A protein and the small-molecule ligand that binds it are described below.
Small molecule (SMILES): CCC(=O)N[C@@H](C)c1ccc(NC(=O)[C@H]2C[C@@H]2c2cccnc2)cc1

Sequence of chain 1.A:
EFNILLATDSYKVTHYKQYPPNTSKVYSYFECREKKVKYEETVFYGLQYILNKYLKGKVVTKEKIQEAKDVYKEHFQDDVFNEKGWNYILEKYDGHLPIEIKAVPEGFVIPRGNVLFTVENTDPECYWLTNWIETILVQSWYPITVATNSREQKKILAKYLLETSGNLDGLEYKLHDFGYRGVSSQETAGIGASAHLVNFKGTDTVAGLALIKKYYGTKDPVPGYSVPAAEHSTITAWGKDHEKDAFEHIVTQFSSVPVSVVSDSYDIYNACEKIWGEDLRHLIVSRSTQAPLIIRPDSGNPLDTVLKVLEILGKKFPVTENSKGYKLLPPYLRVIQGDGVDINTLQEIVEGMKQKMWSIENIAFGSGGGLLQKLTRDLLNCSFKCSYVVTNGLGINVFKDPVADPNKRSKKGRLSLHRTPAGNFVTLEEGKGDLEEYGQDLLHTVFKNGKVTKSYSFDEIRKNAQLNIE

Sequence of chain 1.B:
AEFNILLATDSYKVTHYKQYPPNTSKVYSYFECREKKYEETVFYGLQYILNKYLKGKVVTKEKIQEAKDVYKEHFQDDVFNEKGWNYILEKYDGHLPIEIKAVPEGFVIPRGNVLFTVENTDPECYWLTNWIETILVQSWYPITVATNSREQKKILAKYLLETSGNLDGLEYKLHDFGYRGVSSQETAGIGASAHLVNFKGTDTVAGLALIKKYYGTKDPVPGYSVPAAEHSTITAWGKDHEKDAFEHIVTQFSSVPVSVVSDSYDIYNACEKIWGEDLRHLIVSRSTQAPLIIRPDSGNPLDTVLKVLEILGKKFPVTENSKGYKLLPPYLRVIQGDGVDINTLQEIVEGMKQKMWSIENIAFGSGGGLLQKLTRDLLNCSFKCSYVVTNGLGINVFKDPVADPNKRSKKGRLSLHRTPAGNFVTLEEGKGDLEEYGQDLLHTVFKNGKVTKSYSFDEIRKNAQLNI

Binding-site contacts:
Ligand atom C6 contacts residue VAL242 of chain 1.A at 3.6 Å (hydrophobic).
Ligand atom C14 contacts residue TYR188 of chain 1.A at 3.7 Å (hydrophobic).
Ligand atom C15 contacts residue ALA244 of chain 1.A at 3.8 Å (hydrophobic).
Ligand atom C16 contacts residue ALA244 of chain 1.A at 3.6 Å (hydrophobic).
Ligand atom C3 contacts residue ILE351 of chain 1.A at 3.6 Å (hydrophobic).
Ligand atom C3 contacts residue SER275 of chain 1.A at 3.8 Å.
Ligand atom O17 contacts residue ARG311 of chain 1.A at 3.7 Å.
Ligand atom C10 contacts residue TYR188 of chain 1.A at 3.7 Å (hydrophobic).
Ligand atom C21 contacts residue ASP16 of chain 1.B at 3.6 Å.
Ligand atom C1 contacts residue VAL242 of chain 1.A at 3.6 Å (hydrophobic).
Ligand atom C25 contacts residue TYR18 of chain 1.B at 3.5 Å (hydrophobic).
Ligand atom C20 contacts residue PHE193 of chain 1.A at 3.8 Å (hydrophobic).
Ligand atom C18 contacts residue ARG311 of chain 1.A at 3.7 Å.
Ligand atom C11 contacts residue VAL242 of chain 1.A at 3.7 Å (hydrophobic).
Ligand atom C22 contacts residue ARG196 of chain 1.A at 3.4 Å.
Ligand atom C15 contacts residue PHE193 of chain 1.A at 3.6 Å (hydrophobic).
Ligand atom C4 contacts residue ILE351 of chain 1.A at 3.8 Å (hydrophobic).
Ligand atom O17 contacts residue ILE351 of chain 1.A at 3.8 Å.
Ligand atom C24 contacts residue PHE193 of chain 1.A at 3.6 Å (hydrophobic).
Ligand atom C6 contacts residue HIS191 of chain 1.A at 3.6 Å.
Ligand atom C1 contacts residue HIS191 of chain 1.A at 3.5 Å.
Ligand atom C25 contacts residue ARG311 of chain 1.A at 3.2 Å.
Ligand atom O17 contacts residue PHE193 of chain 1.A at 3.4 Å.
Ligand atom C18 contacts residue PHE193 of chain 1.A at 3.5 Å (hydrophobic).
Ligand atom C20 contacts residue ASP219 of chain 1.A at 3.3 Å.
Ligand atom C12 contacts residue TYR188 of chain 1.A at 3.6 Å (hydrophobic).
Ligand atom N23 contacts residue ARG196 of chain 1.A at 3.7 Å.
Ligand atom C25 contacts residue ALA245 of chain 1.A at 3.8 Å (hydrophobic).
Ligand atom C22 contacts residue PHE193 of chain 1.A at 3.7 Å (hydrophobic).
Ligand atom C24 contacts residue ARG311 of chain 1.A at 3.8 Å.
Ligand atom C21 contacts residue TYR18 of chain 1.B at 3.6 Å (hydrophobic).
Ligand atom O17 contacts residue SER275 of chain 1.A at 3.0 Å (h-bond).
Ligand atom C15 contacts residue SER275 of chain 1.A at 3.6 Å.
Ligand atom C2 contacts residue VAL242 of chain 1.A at 3.9 Å (hydrophobic).
Ligand atom C25 contacts residue ALA244 of chain 1.A at 3.5 Å (hydrophobic).
Ligand atom C10 contacts residue ALA379 of chain 1.A at 3.7 Å (hydrophobic).
Ligand atom O13 contacts residue VAL242 of chain 1.A at 3.4 Å.
Ligand atom C21 contacts residue ASP219 of chain 1.A at 3.4 Å.
Ligand atom C20 contacts residue TYR18 of chain 1.B at 3.7 Å (hydrophobic).
Ligand atom C22 contacts residue ASP16 of chain 1.B at 3.7 Å.